A small-molecule ligand and the protein it binds are described below.
Small molecule (SMILES): CC[C@H](C)[C@H](N)C(=O)NCC(=O)N1CCC[C@H]1C(=O)NCC(=O)N[C@@H](CCCN=C(N)N)C(=O)N[C@@H](C)C(=O)N[C@@H](Cc1ccccc1)C(=O)N[C@@H](Cc1ccc(O)cc1)C(=O)N[C@H](C(=O)O)C(C)C

Sequence of chain 1.D:
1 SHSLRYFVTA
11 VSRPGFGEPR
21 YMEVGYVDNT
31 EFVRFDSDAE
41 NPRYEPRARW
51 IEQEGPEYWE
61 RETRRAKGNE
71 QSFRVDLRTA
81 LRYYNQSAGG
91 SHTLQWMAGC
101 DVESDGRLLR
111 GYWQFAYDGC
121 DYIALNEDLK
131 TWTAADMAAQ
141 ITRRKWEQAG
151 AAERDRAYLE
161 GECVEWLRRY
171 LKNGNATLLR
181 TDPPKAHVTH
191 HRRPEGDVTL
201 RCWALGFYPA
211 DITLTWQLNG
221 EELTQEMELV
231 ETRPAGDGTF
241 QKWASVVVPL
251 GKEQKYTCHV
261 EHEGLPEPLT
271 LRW

Binding-site contacts:
Ligand atom CA contacts residue TYR6 of chain 1.D at 3.5 Å (hydrophobic).
Ligand atom N contacts residue ASN69 of chain 1.D at 2.9 Å (h-bond).
Ligand atom C contacts residue TYR158 of chain 1.D at 3.5 Å (hydrophobic).
Ligand atom CG2 contacts residue ASP76 of chain 1.D at 3.5 Å.
Ligand atom CG contacts residue ASN69 of chain 1.D at 3.5 Å.
Ligand atom O contacts residue THR142 of chain 1.D at 3.0 Å (h-bond).
Ligand atom OXT contacts residue LYS145 of chain 1.D at 3.4 Å (salt-bridge).
Ligand atom CG2 contacts residue TRP166 of chain 1.D at 3.5 Å (hydrophobic).
Ligand atom CZ contacts residue ASP76 of chain 1.D at 3.0 Å.
Ligand atom CD contacts residue TYR158 of chain 1.D at 3.6 Å (hydrophobic).
Ligand atom CD1 contacts residue GLU62 of chain 1.D at 3.3 Å.
Ligand atom CB contacts residue TRP96 of chain 1.D at 3.5 Å (hydrophobic).
Ligand atom O contacts residue TYR158 of chain 1.D at 2.7 Å (h-bond).
Ligand atom N contacts residue GLU62 of chain 1.D at 3.0 Å (salt-bridge).
Ligand atom NH1 contacts residue ASP76 of chain 1.D at 2.7 Å (salt-bridge).
Ligand atom CG1 contacts residue GLU62 of chain 1.D at 3.2 Å.
Ligand atom N contacts residue ASP76 of chain 1.D at 2.9 Å (salt-bridge).
Ligand atom O contacts residue TYR83 of chain 1.D at 3.0 Å (h-bond).
Ligand atom N contacts residue TYR170 of chain 1.D at 2.5 Å (h-bond).
Ligand atom O contacts residue ARG65 of chain 1.D at 3.1 Å.
Ligand atom CA contacts residue ASN69 of chain 1.D at 3.5 Å.
Ligand atom CE2 contacts residue ALA151 of chain 1.D at 3.5 Å (hydrophobic).
Ligand atom C contacts residue TYR6 of chain 1.D at 3.1 Å (hydrophobic).
Ligand atom CA contacts residue TYR6 of chain 1.D at 3.4 Å (hydrophobic).
Ligand atom N contacts residue TYR158 of chain 1.D at 3.5 Å (h-bond).
Ligand atom N contacts residue TRP166 of chain 1.D at 3.5 Å.
Ligand atom CA contacts residue TYR170 of chain 1.D at 3.5 Å (hydrophobic).
Ligand atom O contacts residue ARG65 of chain 1.D at 2.7 Å (salt-bridge).
Ligand atom CG contacts residue TRP96 of chain 1.D at 3.4 Å (hydrophobic).
Ligand atom O contacts residue TYR6 of chain 1.D at 3.3 Å (h-bond).
Ligand atom O contacts residue TRP113 of chain 1.D at 3.5 Å.
Ligand atom NH1 contacts residue PHE73 of chain 1.D at 3.5 Å.
Ligand atom C contacts residue ARG65 of chain 1.D at 3.5 Å.
Ligand atom CA contacts residue TYR158 of chain 1.D at 3.4 Å (hydrophobic).
Ligand atom NH2 contacts residue ASP76 of chain 1.D at 2.6 Å (salt-bridge).
Ligand atom O contacts residue TRP146 of chain 1.D at 2.7 Å (h-bond).
Ligand atom CA contacts residue ARG65 of chain 1.D at 3.5 Å.
Ligand atom O contacts residue ASN69 of chain 1.D at 2.9 Å (h-bond).
Ligand atom N contacts residue TYR6 of chain 1.D at 3.3 Å (h-bond).
Ligand atom N contacts residue TYR6 of chain 1.D at 3.3 Å (h-bond).